The small molecule below binds the protein below.
Small molecule (SMILES): Cc1ccc(CN(C(=O)N[C@@H](CS(=O)(=O)CC23CC4CC(CC(C4)C2)C3)C(=O)O)C(=O)c2ccc(-c3ccccc3)cc2)cc1

Sequence of chain 1.H:
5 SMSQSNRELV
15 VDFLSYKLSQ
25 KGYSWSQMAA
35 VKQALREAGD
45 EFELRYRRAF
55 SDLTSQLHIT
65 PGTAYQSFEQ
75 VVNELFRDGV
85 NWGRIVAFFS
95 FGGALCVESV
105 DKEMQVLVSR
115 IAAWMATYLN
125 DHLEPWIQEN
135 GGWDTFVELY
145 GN

Binding-site contacts:
Ligand atom C8 contacts residue PHE46 of chain 1.H at 3.5 Å (hydrophobic).
Ligand atom C7 contacts residue PHE46 of chain 1.H at 3.8 Å (hydrophobic).
Ligand atom C13 contacts residue TYR50 of chain 1.H at 3.2 Å (hydrophobic).
Ligand atom O contacts residue ARG88 of chain 1.H at 3.7 Å.
Ligand atom C5 contacts residue TYR50 of chain 1.H at 3.9 Å (hydrophobic).
Ligand atom C4 contacts residue PHE46 of chain 1.H at 3.8 Å (hydrophobic).
Ligand atom C2 contacts residue ARG88 of chain 1.H at 3.8 Å.
Ligand atom C16 contacts residue GLU45 of chain 1.H at 3.8 Å.
Ligand atom C19 contacts residue GLY87 of chain 1.H at 3.6 Å.
Ligand atom C6 contacts residue EDO1 of chain 1.DA at 3.7 Å.
Ligand atom C9 contacts residue ALA53 of chain 1.H at 3.6 Å (hydrophobic).
Ligand atom O contacts residue GLY87 of chain 1.H at 3.5 Å.
Ligand atom C8 contacts residue TYR50 of chain 1.H at 3.9 Å (hydrophobic).
Ligand atom C6 contacts residue TYR50 of chain 1.H at 3.9 Å (hydrophobic).
Ligand atom C9 contacts residue PHE54 of chain 1.H at 3.7 Å (hydrophobic).
Ligand atom C20 contacts residue ALA42 of chain 1.H at 3.5 Å (hydrophobic).
Ligand atom O4 contacts residue ASN85 of chain 1.H at 3.9 Å.
Ligand atom C3 contacts residue PHE46 of chain 1.H at 3.9 Å (hydrophobic).
Ligand atom O contacts residue ASN85 of chain 1.H at 3.2 Å (h-bond).
Ligand atom C1 contacts residue EDO1 of chain 1.DA at 3.8 Å.
Ligand atom C2 contacts residue GLY87 of chain 1.H at 3.6 Å.
Ligand atom C18 contacts residue GLY87 of chain 1.H at 3.8 Å.
Ligand atom C3 contacts residue ALA91 of chain 1.H at 3.8 Å (hydrophobic).
Ligand atom C31 contacts residue GLY87 of chain 1.H at 3.8 Å.
Ligand atom C11 contacts residue LEU79 of chain 1.H at 3.8 Å (hydrophobic).
Ligand atom C9 contacts residue PHE46 of chain 1.H at 3.8 Å (hydrophobic).
Ligand atom O contacts residue EDO1 of chain 1.DA at 3.7 Å.
Ligand atom C15 contacts residue ARG49 of chain 1.H at 3.7 Å.
Ligand atom C34 contacts residue LEU143 of chain 1.H at 3.5 Å (hydrophobic).
Ligand atom O3 contacts residue ASN85 of chain 1.H at 3.2 Å (h-bond).
Ligand atom C12 contacts residue LEU79 of chain 1.H at 3.6 Å (hydrophobic).
Ligand atom C contacts residue EDO1 of chain 1.DA at 3.7 Å.
Ligand atom C29 contacts residue TRP86 of chain 1.H at 3.8 Å (hydrophobic).
Ligand atom O3 contacts residue GLY87 of chain 1.H at 3.1 Å (h-bond).
Ligand atom C10 contacts residue ALA53 of chain 1.H at 3.6 Å (hydrophobic).
Ligand atom O2 contacts residue EDO1 of chain 1.DA at 3.0 Å (h-bond).
Ligand atom C19 contacts residue PHE46 of chain 1.H at 3.9 Å (hydrophobic).
Ligand atom C4 contacts residue EDO1 of chain 1.DA at 3.8 Å.
Ligand atom C14 contacts residue TYR50 of chain 1.H at 3.8 Å (hydrophobic).
Ligand atom C29 contacts residue PHE140 of chain 1.H at 3.8 Å (hydrophobic).